Sequence of chain 25.F:
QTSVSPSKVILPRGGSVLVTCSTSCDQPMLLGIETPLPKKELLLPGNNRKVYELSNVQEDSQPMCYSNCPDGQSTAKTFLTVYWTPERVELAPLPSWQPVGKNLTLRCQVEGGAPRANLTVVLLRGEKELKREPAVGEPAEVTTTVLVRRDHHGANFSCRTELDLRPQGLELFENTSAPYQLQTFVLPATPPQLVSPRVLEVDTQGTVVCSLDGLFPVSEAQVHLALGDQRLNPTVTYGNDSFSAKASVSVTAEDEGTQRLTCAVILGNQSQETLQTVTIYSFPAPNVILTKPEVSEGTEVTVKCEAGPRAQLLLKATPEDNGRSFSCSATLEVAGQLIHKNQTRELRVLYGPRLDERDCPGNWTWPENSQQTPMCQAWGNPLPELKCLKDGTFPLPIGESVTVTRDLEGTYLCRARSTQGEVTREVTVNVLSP

Binding-site contacts:
Ligand atom O4 contacts residue NAG1 of chain 25.K at 2.3 Å (h-bond).
Ligand atom O6 contacts residue GLU174 of chain 25.F at 3.8 Å.
Ligand atom C4 contacts residue ASN175 of chain 25.F at 4.2 Å.
Ligand atom C1 contacts residue GLU174 of chain 25.F at 4.1 Å.
Ligand atom C2 contacts residue THR85 of chain 25.F at 4.5 Å.
Ligand atom N2 contacts residue ASN175 of chain 25.F at 2.9 Å (h-bond).
Ligand atom O5 contacts residue THR85 of chain 25.F at 4.3 Å.
Ligand atom N2 contacts residue THR85 of chain 25.F at 4.5 Å.
Ligand atom C3 contacts residue NAG1 of chain 25.K at 3.7 Å.
Ligand atom C8 contacts residue ARG88 of chain 25.F at 4.3 Å.
Ligand atom O6 contacts residue THR85 of chain 25.F at 4.4 Å.
Ligand atom C1 contacts residue ASN175 of chain 25.F at 1.4 Å.
Ligand atom O3 contacts residue NAG1 of chain 25.K at 3.9 Å.
Ligand atom C8 contacts residue PRO86 of chain 25.F at 3.6 Å (hydrophobic).
Ligand atom C5 contacts residue ASN175 of chain 25.F at 3.6 Å.
Ligand atom C3 contacts residue ASN175 of chain 25.F at 3.8 Å.
Ligand atom C8 contacts residue GLU87 of chain 25.F at 3.6 Å.
Ligand atom C7 contacts residue ASN175 of chain 25.F at 3.4 Å.
Ligand atom O7 contacts residue ASN175 of chain 25.F at 3.5 Å (h-bond).
Ligand atom O5 contacts residue ASN175 of chain 25.F at 2.4 Å (h-bond).
Ligand atom C2 contacts residue ASN175 of chain 25.F at 2.4 Å.
Ligand atom O5 contacts residue GLU174 of chain 25.F at 3.5 Å (salt-bridge).
Ligand atom C1 contacts residue THR85 of chain 25.F at 3.8 Å.
Ligand atom C5 contacts residue NAG1 of chain 25.K at 3.8 Å.
Ligand atom C5 contacts residue THR85 of chain 25.F at 4.0 Å.
Ligand atom C3 contacts residue THR85 of chain 25.F at 4.3 Å.
Ligand atom C7 contacts residue PRO86 of chain 25.F at 4.3 Å (hydrophobic).
Ligand atom C4 contacts residue NAG1 of chain 25.K at 3.5 Å.
Ligand atom C6 contacts residue NAG1 of chain 25.K at 4.2 Å.
Ligand atom C8 contacts residue ASN175 of chain 25.F at 4.5 Å.
Ligand atom N2 contacts residue PRO86 of chain 25.F at 3.9 Å.
Ligand atom O6 contacts residue PHE173 of chain 25.F at 4.0 Å.

The protein below binds the small molecule below.
Small molecule (SMILES): CC(=O)N[C@@H]1[C@@H](O)[C@H](O)[C@@H](CO)O[C@H]1O